A small-molecule ligand and the protein it binds are described below.
Small molecule (SMILES): OC[C@H]1O[C@@H](O[C@@H]2[C@@H](O)[C@H](O)O[C@H](CO)[C@H]2O)[C@H](O)[C@@H](O)[C@@H]1O

Binding-site contacts:
Ligand atom C2 contacts residue THR168 of chain 1.F at 4.3 Å.
Ligand atom O2 contacts residue THR168 of chain 1.F at 3.9 Å.
Ligand atom O4 contacts residue PRO202 of chain 1.F at 3.5 Å (h-bond).
Ligand atom C6 contacts residue PRO202 of chain 1.F at 4.5 Å (hydrophobic).
Ligand atom C2 contacts residue ASP203 of chain 1.F at 3.6 Å.
Ligand atom C4 contacts residue GLN210 of chain 1.F at 3.4 Å.
Ligand atom C3 contacts residue THR168 of chain 1.F at 3.9 Å.
Ligand atom O3 contacts residue LYS169 of chain 1.F at 3.6 Å.
Ligand atom C4 contacts residue GLY206 of chain 1.F at 4.2 Å.
Ligand atom C6 contacts residue GLN210 of chain 1.F at 3.5 Å.
Ligand atom O3 contacts residue LEU207 of chain 1.F at 3.8 Å.
Ligand atom C4 contacts residue LEU207 of chain 1.F at 4.2 Å (hydrophobic).
Ligand atom C3 contacts residue LEU207 of chain 1.F at 4.5 Å (hydrophobic).
Ligand atom C5 contacts residue GLY206 of chain 1.F at 4.3 Å.
Ligand atom O3 contacts residue GLY206 of chain 1.F at 4.1 Å.
Ligand atom C3 contacts residue GLY170 of chain 1.F at 4.1 Å.
Ligand atom C1 contacts residue GLY206 of chain 1.F at 4.3 Å.
Ligand atom O5 contacts residue LEU207 of chain 1.F at 4.2 Å.
Ligand atom C1 contacts residue ASP203 of chain 1.F at 4.4 Å.
Ligand atom C4 contacts residue PRO202 of chain 1.F at 3.4 Å (hydrophobic).
Ligand atom O4 contacts residue GLY170 of chain 1.F at 3.5 Å (h-bond).
Ligand atom O3 contacts residue THR168 of chain 1.F at 2.7 Å (h-bond).
Ligand atom O4 contacts residue ASP171 of chain 1.F at 3.7 Å.
Ligand atom C3 contacts residue PRO202 of chain 1.F at 4.2 Å (hydrophobic).
Ligand atom O4 contacts residue GLY206 of chain 1.F at 3.3 Å.
Ligand atom O2 contacts residue ASP203 of chain 1.F at 2.8 Å (salt-bridge).
Ligand atom C2 contacts residue LEU207 of chain 1.F at 4.2 Å (hydrophobic).
Ligand atom C2 contacts residue GLY206 of chain 1.F at 4.5 Å.
Ligand atom O5 contacts residue GLY206 of chain 1.F at 3.7 Å.
Ligand atom C5 contacts residue GLN210 of chain 1.F at 4.0 Å.
Ligand atom O4 contacts residue GLN210 of chain 1.F at 2.7 Å (h-bond).
Ligand atom O3 contacts residue ASP203 of chain 1.F at 3.6 Å.
Ligand atom C6 contacts residue GLY206 of chain 1.F at 3.8 Å.
Ligand atom O3 contacts residue PRO202 of chain 1.F at 3.8 Å.
Ligand atom O3 contacts residue GLY170 of chain 1.F at 3.1 Å (h-bond).
Ligand atom C4 contacts residue GLY170 of chain 1.F at 4.2 Å.

Sequence of chain 1.F:
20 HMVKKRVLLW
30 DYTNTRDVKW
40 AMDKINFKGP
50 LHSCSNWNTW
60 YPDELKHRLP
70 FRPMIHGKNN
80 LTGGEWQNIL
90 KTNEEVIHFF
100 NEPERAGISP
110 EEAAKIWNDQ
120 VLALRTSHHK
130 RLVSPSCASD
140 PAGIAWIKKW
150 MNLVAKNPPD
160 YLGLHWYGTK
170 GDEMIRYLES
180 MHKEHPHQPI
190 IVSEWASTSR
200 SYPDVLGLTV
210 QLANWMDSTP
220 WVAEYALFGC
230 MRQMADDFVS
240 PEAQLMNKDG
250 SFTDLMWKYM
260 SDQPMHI